Sequence of chain 1.B:
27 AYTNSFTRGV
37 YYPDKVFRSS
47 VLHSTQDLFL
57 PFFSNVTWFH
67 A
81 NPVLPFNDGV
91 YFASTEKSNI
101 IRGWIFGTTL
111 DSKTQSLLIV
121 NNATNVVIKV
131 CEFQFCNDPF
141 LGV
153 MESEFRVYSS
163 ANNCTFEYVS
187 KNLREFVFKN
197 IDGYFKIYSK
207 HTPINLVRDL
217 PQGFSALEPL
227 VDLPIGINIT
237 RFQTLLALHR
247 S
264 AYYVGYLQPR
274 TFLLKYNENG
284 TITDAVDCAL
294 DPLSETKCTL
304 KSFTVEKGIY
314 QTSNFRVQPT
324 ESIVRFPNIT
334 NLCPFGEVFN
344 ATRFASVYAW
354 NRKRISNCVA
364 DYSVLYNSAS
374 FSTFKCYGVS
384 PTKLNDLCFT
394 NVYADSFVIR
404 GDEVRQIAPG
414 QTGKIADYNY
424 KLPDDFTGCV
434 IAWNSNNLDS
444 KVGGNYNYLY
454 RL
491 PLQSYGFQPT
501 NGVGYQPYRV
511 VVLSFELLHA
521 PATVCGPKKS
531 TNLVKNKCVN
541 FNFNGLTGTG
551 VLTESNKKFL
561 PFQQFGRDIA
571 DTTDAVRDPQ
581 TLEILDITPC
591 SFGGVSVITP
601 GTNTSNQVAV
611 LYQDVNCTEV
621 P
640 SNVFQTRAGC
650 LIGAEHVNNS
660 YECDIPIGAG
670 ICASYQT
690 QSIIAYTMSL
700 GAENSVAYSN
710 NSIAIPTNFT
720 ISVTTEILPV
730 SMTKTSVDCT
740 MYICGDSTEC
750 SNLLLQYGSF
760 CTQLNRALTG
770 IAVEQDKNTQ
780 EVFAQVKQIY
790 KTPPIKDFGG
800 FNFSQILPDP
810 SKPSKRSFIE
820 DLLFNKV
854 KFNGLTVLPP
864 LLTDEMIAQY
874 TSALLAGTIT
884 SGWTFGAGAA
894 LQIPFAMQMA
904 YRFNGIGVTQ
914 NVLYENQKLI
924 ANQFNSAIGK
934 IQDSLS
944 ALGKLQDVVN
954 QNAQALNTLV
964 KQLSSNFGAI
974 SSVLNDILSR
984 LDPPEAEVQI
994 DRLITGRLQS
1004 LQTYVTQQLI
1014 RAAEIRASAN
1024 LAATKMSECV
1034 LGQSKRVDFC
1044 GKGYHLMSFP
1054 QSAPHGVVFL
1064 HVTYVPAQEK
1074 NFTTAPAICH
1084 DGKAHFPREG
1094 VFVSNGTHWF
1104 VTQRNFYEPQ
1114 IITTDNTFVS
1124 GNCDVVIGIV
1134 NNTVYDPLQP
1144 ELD

Binding-site contacts:
Ligand atom O7 contacts residue ASN801 of chain 1.B at 4.3 Å.
Ligand atom C1 contacts residue SER803 of chain 1.B at 3.2 Å.
Ligand atom C3 contacts residue SER803 of chain 1.B at 4.4 Å.
Ligand atom C5 contacts residue SER803 of chain 1.B at 3.9 Å.
Ligand atom C8 contacts residue ASN801 of chain 1.B at 4.1 Å.
Ligand atom O6 contacts residue GLN935 of chain 1.B at 4.3 Å.
Ligand atom O5 contacts residue ASN801 of chain 1.B at 2.3 Å (h-bond).
Ligand atom C3 contacts residue ASN801 of chain 1.B at 3.8 Å.
Ligand atom O5 contacts residue SER803 of chain 1.B at 3.7 Å.
Ligand atom N2 contacts residue ASN801 of chain 1.B at 3.0 Å (h-bond).
Ligand atom C7 contacts residue ASN801 of chain 1.B at 3.8 Å.
Ligand atom C5 contacts residue ASN801 of chain 1.B at 3.6 Å.
Ligand atom C2 contacts residue ASN801 of chain 1.B at 2.5 Å.
Ligand atom O6 contacts residue GLN804 of chain 1.B at 3.7 Å.
Ligand atom C1 contacts residue ASN801 of chain 1.B at 1.4 Å.
Ligand atom C4 contacts residue ASN801 of chain 1.B at 4.2 Å.
Ligand atom C2 contacts residue SER803 of chain 1.B at 4.3 Å.

This protein binds this small molecule.
Small molecule (SMILES): CC(=O)N[C@H]1[C@H](O[C@H]2[C@H](O)[C@@H](NC(C)=O)CO[C@@H]2CO)O[C@H](CO)[C@@H](O)[C@@H]1O